Binding-site contacts:
Ligand atom C4 contacts residue ASN240 of chain 2.B at 4.2 Å.
Ligand atom C5 contacts residue ASN240 of chain 2.B at 3.7 Å.
Ligand atom N2 contacts residue ASN240 of chain 2.B at 2.8 Å (h-bond).
Ligand atom C1 contacts residue ASN240 of chain 2.B at 1.4 Å.
Ligand atom O7 contacts residue ILE238 of chain 2.B at 3.7 Å.
Ligand atom C8 contacts residue ASN240 of chain 2.B at 3.9 Å.
Ligand atom C3 contacts residue ASN240 of chain 2.B at 3.7 Å.
Ligand atom C7 contacts residue ILE238 of chain 2.B at 4.4 Å (hydrophobic).
Ligand atom C7 contacts residue ASN240 of chain 2.B at 3.5 Å.
Ligand atom C2 contacts residue ASN240 of chain 2.B at 2.4 Å.
Ligand atom N2 contacts residue ILE238 of chain 2.B at 4.2 Å.
Ligand atom O7 contacts residue ASN240 of chain 2.B at 4.3 Å.
Ligand atom O5 contacts residue ASN240 of chain 2.B at 2.4 Å (h-bond).

Sequence of chain 2.B:
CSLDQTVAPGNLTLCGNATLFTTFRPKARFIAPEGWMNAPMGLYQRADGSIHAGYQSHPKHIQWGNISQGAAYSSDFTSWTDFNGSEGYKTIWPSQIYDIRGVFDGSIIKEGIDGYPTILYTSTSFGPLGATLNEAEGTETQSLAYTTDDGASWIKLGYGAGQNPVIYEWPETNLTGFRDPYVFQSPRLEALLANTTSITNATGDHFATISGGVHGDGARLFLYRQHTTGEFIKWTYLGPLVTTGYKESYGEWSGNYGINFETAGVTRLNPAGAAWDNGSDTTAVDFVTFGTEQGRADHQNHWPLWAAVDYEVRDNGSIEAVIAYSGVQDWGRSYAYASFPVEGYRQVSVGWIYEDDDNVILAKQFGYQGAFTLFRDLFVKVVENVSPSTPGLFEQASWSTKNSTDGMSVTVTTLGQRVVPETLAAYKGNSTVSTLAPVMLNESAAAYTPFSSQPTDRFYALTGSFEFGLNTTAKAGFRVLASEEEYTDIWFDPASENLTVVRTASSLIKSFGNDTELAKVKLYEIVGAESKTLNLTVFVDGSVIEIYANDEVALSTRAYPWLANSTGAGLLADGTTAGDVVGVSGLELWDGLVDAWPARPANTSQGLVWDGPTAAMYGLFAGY

A protein and the small-molecule ligand that binds it are described below.
Small molecule (SMILES): CC(=O)N[C@@H]1[C@@H](O)[C@H](O)[C@@H](CO)O[C@H]1O